A protein and the small-molecule ligand that binds it are described below.
Small molecule (SMILES): O=C([O-])C(=O)[O-]

Binding-site contacts:
Ligand atom O1 contacts residue LYS290 of chain 1.A at 3.9 Å.
Ligand atom C2 contacts residue THR348 of chain 1.A at 3.6 Å.
Ligand atom O1 contacts residue MET380 of chain 1.A at 4.1 Å.
Ligand atom C1 contacts residue ALA313 of chain 1.A at 3.7 Å (hydrophobic).
Ligand atom O2 contacts residue ALA313 of chain 1.A at 3.2 Å.
Ligand atom O4 contacts residue ALA313 of chain 1.A at 3.9 Å.
Ligand atom O2 contacts residue ASP316 of chain 1.A at 3.9 Å.
Ligand atom O2 contacts residue ARG314 of chain 1.A at 3.4 Å (salt-bridge).
Ligand atom O3 contacts residue LYS290 of chain 1.A at 2.8 Å (salt-bridge).
Ligand atom O4 contacts residue MG1 of chain 1.J at 2.1 Å.
Ligand atom O3 contacts residue ALA313 of chain 1.A at 4.0 Å.
Ligand atom O1 contacts residue MG1 of chain 1.J at 4.2 Å.
Ligand atom O4 contacts residue GLY315 of chain 1.A at 3.7 Å.
Ligand atom O3 contacts residue GLU292 of chain 1.A at 3.0 Å (salt-bridge).
Ligand atom O4 contacts residue GLU292 of chain 1.A at 3.0 Å (salt-bridge).
Ligand atom C2 contacts residue MG1 of chain 1.J at 3.0 Å.
Ligand atom O3 contacts residue ASP316 of chain 1.A at 4.3 Å.
Ligand atom C1 contacts residue LYS290 of chain 1.A at 3.7 Å.
Ligand atom O2 contacts residue GLY315 of chain 1.A at 2.8 Å (h-bond).
Ligand atom O1 contacts residue THR348 of chain 1.A at 3.5 Å (h-bond).
Ligand atom O4 contacts residue ASP316 of chain 1.A at 2.9 Å (salt-bridge).
Ligand atom O2 contacts residue THR348 of chain 1.A at 2.6 Å (h-bond).
Ligand atom C2 contacts residue ALA313 of chain 1.A at 3.5 Å (hydrophobic).
Ligand atom C1 contacts residue ARG93 of chain 1.A at 4.4 Å.
Ligand atom C2 contacts residue GLY315 of chain 1.A at 3.7 Å.
Ligand atom C2 contacts residue ASP316 of chain 1.A at 3.7 Å.
Ligand atom C1 contacts residue THR348 of chain 1.A at 4.0 Å.
Ligand atom O2 contacts residue MG1 of chain 1.J at 4.2 Å.
Ligand atom O3 contacts residue MG1 of chain 1.J at 2.2 Å.
Ligand atom O1 contacts residue MET311 of chain 1.A at 4.2 Å.
Ligand atom O1 contacts residue ALA313 of chain 1.A at 4.2 Å.
Ligand atom O1 contacts residue ARG93 of chain 1.A at 3.7 Å.
Ligand atom O3 contacts residue ARG93 of chain 1.A at 4.3 Å.
Ligand atom C1 contacts residue GLU292 of chain 1.A at 3.8 Å.
Ligand atom C2 contacts residue GLU292 of chain 1.A at 3.7 Å.
Ligand atom C2 contacts residue ARG314 of chain 1.A at 4.4 Å.
Ligand atom C1 contacts residue MG1 of chain 1.J at 3.0 Å.

Sequence of chain 1.A:
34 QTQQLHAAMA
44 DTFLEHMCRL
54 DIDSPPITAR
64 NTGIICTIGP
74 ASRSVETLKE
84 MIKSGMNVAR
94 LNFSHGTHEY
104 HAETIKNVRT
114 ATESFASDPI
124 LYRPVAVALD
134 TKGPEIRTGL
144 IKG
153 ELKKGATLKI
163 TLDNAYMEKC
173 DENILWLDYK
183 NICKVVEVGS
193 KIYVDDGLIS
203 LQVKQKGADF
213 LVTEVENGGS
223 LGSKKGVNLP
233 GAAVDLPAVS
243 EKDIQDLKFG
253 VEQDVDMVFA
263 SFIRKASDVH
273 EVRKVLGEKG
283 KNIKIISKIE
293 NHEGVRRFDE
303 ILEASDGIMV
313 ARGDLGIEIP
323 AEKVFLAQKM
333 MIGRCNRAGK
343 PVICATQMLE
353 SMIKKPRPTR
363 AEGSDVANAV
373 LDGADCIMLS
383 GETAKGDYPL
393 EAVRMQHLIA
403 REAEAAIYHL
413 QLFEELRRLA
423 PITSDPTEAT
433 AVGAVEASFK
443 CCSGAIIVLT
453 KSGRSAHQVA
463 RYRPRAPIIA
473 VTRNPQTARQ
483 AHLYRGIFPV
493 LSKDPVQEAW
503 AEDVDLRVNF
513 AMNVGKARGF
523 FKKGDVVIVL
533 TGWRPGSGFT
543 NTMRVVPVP